A protein and the small-molecule ligand that binds it are described below.
Small molecule (SMILES): Nc1ncnc2c1ncn2[C@@H]1O[C@H](CO[P](=O)(O)O[P](=O)(O)NP(=O)(O)O)[C@@H](O)[C@H]1O

Sequence of chain 1.B:
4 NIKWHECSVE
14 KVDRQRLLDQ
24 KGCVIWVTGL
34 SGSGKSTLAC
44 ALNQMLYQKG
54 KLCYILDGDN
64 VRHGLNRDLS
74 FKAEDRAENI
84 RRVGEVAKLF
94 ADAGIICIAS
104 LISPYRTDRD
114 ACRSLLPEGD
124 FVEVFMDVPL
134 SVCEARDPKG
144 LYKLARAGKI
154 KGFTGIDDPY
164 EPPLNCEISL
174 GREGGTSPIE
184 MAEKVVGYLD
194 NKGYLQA

Binding-site contacts:
Ligand atom O1G contacts residue ILE105 of chain 1.B at 3.6 Å.
Ligand atom O1G contacts residue LYS38 of chain 1.B at 2.7 Å (salt-bridge).
Ligand atom PG contacts residue MG1 of chain 1.I at 3.3 Å.
Ligand atom O3G contacts residue ADX1 of chain 1.G at 3.4 Å (h-bond).
Ligand atom O3G contacts residue LYS142 of chain 1.B at 3.3 Å (salt-bridge).
Ligand atom O3' contacts residue PRO141 of chain 1.B at 3.7 Å.
Ligand atom C8 contacts residue THR40 of chain 1.B at 3.2 Å.
Ligand atom C2 contacts residue ARG139 of chain 1.B at 3.5 Å.
Ligand atom PB contacts residue MG1 of chain 1.I at 3.2 Å.
Ligand atom O1B contacts residue GLY35 of chain 1.B at 3.6 Å (h-bond).
Ligand atom O3A contacts residue GLY35 of chain 1.B at 3.7 Å.
Ligand atom N3 contacts residue ARG139 of chain 1.B at 3.5 Å (salt-bridge).
Ligand atom O1G contacts residue SER34 of chain 1.B at 3.6 Å.
Ligand atom O5' contacts residue THR40 of chain 1.B at 3.6 Å.
Ligand atom PB contacts residue LYS38 of chain 1.B at 3.6 Å.
Ligand atom O3A contacts residue GLY37 of chain 1.B at 3.2 Å (h-bond).
Ligand atom O1B contacts residue SER36 of chain 1.B at 3.3 Å (h-bond).
Ligand atom PG contacts residue ADX1 of chain 1.G at 3.0 Å.
Ligand atom N6 contacts residue THR179 of chain 1.B at 2.9 Å (h-bond).
Ligand atom O1G contacts residue ADX1 of chain 1.G at 2.7 Å (h-bond).
Ligand atom O4' contacts residue ARG139 of chain 1.B at 3.4 Å.
Ligand atom C4' contacts residue PRO141 of chain 1.B at 3.7 Å (hydrophobic).
Ligand atom O2A contacts residue THR40 of chain 1.B at 2.6 Å (h-bond).
Ligand atom C5' contacts residue PRO141 of chain 1.B at 3.6 Å (hydrophobic).
Ligand atom O2A contacts residue SER39 of chain 1.B at 3.4 Å (h-bond).
Ligand atom O2G contacts residue LYS142 of chain 1.B at 3.6 Å (salt-bridge).
Ligand atom N7 contacts residue THR40 of chain 1.B at 3.6 Å.
Ligand atom O2B contacts residue MG1 of chain 1.I at 2.1 Å.
Ligand atom O1B contacts residue GLY37 of chain 1.B at 3.1 Å (h-bond).
Ligand atom O1B contacts residue LEU33 of chain 1.B at 3.6 Å.
Ligand atom O2B contacts residue SER39 of chain 1.B at 2.8 Å (h-bond).
Ligand atom O3G contacts residue MG1 of chain 1.I at 2.1 Å.
Ligand atom PA contacts residue THR40 of chain 1.B at 3.6 Å.
Ligand atom O1B contacts residue LYS38 of chain 1.B at 2.6 Å (salt-bridge).
Ligand atom O2A contacts residue GLY37 of chain 1.B at 3.5 Å.
Ligand atom N6 contacts residue PRO181 of chain 1.B at 3.5 Å.
Ligand atom O2G contacts residue ADX1 of chain 1.G at 2.4 Å (h-bond).
Ligand atom O2G contacts residue SER34 of chain 1.B at 2.7 Å (h-bond).
Ligand atom N3B contacts residue GLY35 of chain 1.B at 2.8 Å (h-bond).
Ligand atom N6 contacts residue MET184 of chain 1.B at 3.3 Å.